The small molecule below binds the protein below.
Small molecule (SMILES): CC(=O)N[C@H]1[C@H](O[C@H]2[C@H](O)[C@@H](NC(C)=O)CO[C@@H]2CO)O[C@H](CO)[C@@H](O)[C@@H]1O

Sequence of chain 1.A:
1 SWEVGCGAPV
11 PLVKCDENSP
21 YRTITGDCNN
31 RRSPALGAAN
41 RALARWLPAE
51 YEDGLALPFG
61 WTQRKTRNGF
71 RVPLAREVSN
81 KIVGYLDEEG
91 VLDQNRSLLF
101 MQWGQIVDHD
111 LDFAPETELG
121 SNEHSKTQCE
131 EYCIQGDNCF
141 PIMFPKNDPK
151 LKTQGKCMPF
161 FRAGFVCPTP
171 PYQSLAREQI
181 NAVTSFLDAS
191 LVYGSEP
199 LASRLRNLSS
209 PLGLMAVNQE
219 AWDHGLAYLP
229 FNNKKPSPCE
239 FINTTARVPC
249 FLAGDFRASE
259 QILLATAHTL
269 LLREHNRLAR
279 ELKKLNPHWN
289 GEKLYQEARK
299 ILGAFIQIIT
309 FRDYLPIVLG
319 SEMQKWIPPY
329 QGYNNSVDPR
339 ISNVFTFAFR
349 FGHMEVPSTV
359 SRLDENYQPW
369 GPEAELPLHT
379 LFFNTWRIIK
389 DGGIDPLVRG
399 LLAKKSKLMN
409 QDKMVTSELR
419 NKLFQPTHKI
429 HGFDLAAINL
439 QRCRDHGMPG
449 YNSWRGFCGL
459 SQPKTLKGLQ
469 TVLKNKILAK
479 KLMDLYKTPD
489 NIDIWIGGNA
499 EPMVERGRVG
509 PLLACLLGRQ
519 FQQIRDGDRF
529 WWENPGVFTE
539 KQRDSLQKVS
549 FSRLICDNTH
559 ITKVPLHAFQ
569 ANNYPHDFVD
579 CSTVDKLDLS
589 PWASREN

Binding-site contacts:
Ligand atom C1 contacts residue LEU212 of chain 1.A at 3.9 Å (hydrophobic).
Ligand atom C1 contacts residue ASN205 of chain 1.A at 1.4 Å.
Ligand atom C1 contacts residue SER208 of chain 1.A at 3.8 Å.
Ligand atom C5 contacts residue SER208 of chain 1.A at 4.1 Å.
Ligand atom C8 contacts residue ASN205 of chain 1.A at 4.5 Å.
Ligand atom C7 contacts residue ALA214 of chain 1.A at 4.0 Å (hydrophobic).
Ligand atom C8 contacts residue GLN217 of chain 1.A at 3.8 Å.
Ligand atom C3 contacts residue ASN205 of chain 1.A at 3.8 Å.
Ligand atom C4 contacts residue ASN205 of chain 1.A at 4.2 Å.
Ligand atom C7 contacts residue VAL215 of chain 1.A at 3.9 Å (hydrophobic).
Ligand atom O7 contacts residue GLN217 of chain 1.A at 3.5 Å (h-bond).
Ligand atom O3 contacts residue GLN217 of chain 1.A at 3.9 Å.
Ligand atom C7 contacts residue ASN205 of chain 1.A at 3.4 Å.
Ligand atom O5 contacts residue LEU212 of chain 1.A at 3.5 Å.
Ligand atom C8 contacts residue ALA214 of chain 1.A at 3.6 Å (hydrophobic).
Ligand atom O5 contacts residue ASN205 of chain 1.A at 2.4 Å (h-bond).
Ligand atom O7 contacts residue MET213 of chain 1.A at 4.2 Å.
Ligand atom O7 contacts residue VAL215 of chain 1.A at 3.0 Å (h-bond).
Ligand atom C8 contacts residue VAL215 of chain 1.A at 3.7 Å (hydrophobic).
Ligand atom N2 contacts residue ASN205 of chain 1.A at 3.0 Å (h-bond).
Ligand atom O5 contacts residue SER208 of chain 1.A at 3.8 Å.
Ligand atom O6 contacts residue GLN217 of chain 1.A at 3.2 Å (h-bond).
Ligand atom O7 contacts residue ASN205 of chain 1.A at 3.4 Å (h-bond).
Ligand atom C5 contacts residue ASN205 of chain 1.A at 3.7 Å.
Ligand atom C2 contacts residue ASN205 of chain 1.A at 2.5 Å.
Ligand atom C6 contacts residue LEU210 of chain 1.A at 4.3 Å (hydrophobic).
Ligand atom C7 contacts residue GLN217 of chain 1.A at 3.6 Å.
Ligand atom N2 contacts residue GLN217 of chain 1.A at 4.2 Å.
Ligand atom O7 contacts residue ALA214 of chain 1.A at 3.7 Å.